The protein below binds the small molecule below.
Small molecule (SMILES): COc1cccc(-c2sc(NC(=O)[C@@H](C)N)nc2C(C)=O)c1

Sequence of chain 1.A:
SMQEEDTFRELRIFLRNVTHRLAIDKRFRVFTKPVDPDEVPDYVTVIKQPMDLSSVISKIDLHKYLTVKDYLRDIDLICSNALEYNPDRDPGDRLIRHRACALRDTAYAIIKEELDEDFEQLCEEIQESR

Binding-site contacts:
Ligand atom OAE contacts residue TYR43 of chain 1.A at 4.1 Å.
Ligand atom N contacts residue ASP93 of chain 1.A at 2.8 Å (salt-bridge).
Ligand atom CAB contacts residue TYR43 of chain 1.A at 4.3 Å (hydrophobic).
Ligand atom OAE contacts residue TYR85 of chain 1.A at 4.1 Å.
Ligand atom NAL contacts residue TYR85 of chain 1.A at 3.8 Å.
Ligand atom CAS contacts residue ILE96 of chain 1.A at 4.2 Å (hydrophobic).
Ligand atom NAK contacts residue ASN86 of chain 1.A at 3.1 Å (h-bond).
Ligand atom CAS contacts residue TYR85 of chain 1.A at 3.8 Å (hydrophobic).
Ligand atom NAL contacts residue ILE96 of chain 1.A at 4.3 Å.
Ligand atom CAT contacts residue ILE96 of chain 1.A at 4.3 Å (hydrophobic).
Ligand atom NAL contacts residue ASN86 of chain 1.A at 2.8 Å (h-bond).
Ligand atom CAR contacts residue VAL30 of chain 1.A at 3.8 Å (hydrophobic).
Ligand atom CAT contacts residue ASN86 of chain 1.A at 4.0 Å.
Ligand atom CB contacts residue GLY92 of chain 1.A at 4.0 Å.
Ligand atom CAR contacts residue VAL35 of chain 1.A at 4.1 Å (hydrophobic).
Ligand atom CAB contacts residue VAL35 of chain 1.A at 3.7 Å (hydrophobic).
Ligand atom CA contacts residue ASN86 of chain 1.A at 3.8 Å.
Ligand atom C contacts residue ASN86 of chain 1.A at 3.7 Å.
Ligand atom CAT contacts residue TYR85 of chain 1.A at 4.2 Å (hydrophobic).
Ligand atom OAE contacts residue ALA82 of chain 1.A at 3.7 Å.
Ligand atom OAE contacts residue ASN86 of chain 1.A at 3.3 Å (h-bond).
Ligand atom NAK contacts residue ILE96 of chain 1.A at 4.0 Å.
Ligand atom CA contacts residue ASP93 of chain 1.A at 4.0 Å.
Ligand atom N contacts residue ASN86 of chain 1.A at 2.8 Å (h-bond).
Ligand atom CB contacts residue ASP93 of chain 1.A at 4.4 Å.
Ligand atom N contacts residue GLY92 of chain 1.A at 4.1 Å.
Ligand atom CAU contacts residue VAL30 of chain 1.A at 4.3 Å (hydrophobic).
Ligand atom CAB contacts residue VAL30 of chain 1.A at 4.1 Å (hydrophobic).
Ligand atom CAB contacts residue PHE31 of chain 1.A at 4.4 Å (hydrophobic).
Ligand atom NAK contacts residue TYR85 of chain 1.A at 3.4 Å.
Ligand atom CAO contacts residue ILE96 of chain 1.A at 4.2 Å (hydrophobic).
Ligand atom CAO contacts residue ASN86 of chain 1.A at 4.1 Å.
Ligand atom CAO contacts residue TYR43 of chain 1.A at 4.2 Å (hydrophobic).
Ligand atom CAO contacts residue TYR85 of chain 1.A at 4.5 Å (hydrophobic).
Ligand atom OAE contacts residue ILE96 of chain 1.A at 3.9 Å.
Ligand atom CAS contacts residue ASN86 of chain 1.A at 3.5 Å.